The protein below binds the small molecule below.
Small molecule (SMILES): CC(=O)N[C@H]1[C@H](O[C@H]2[C@H](O)[C@@H](NC(C)=O)CO[C@@H]2CO)O[C@H](CO)[C@@H](O)[C@@H]1O

Binding-site contacts:
Ligand atom C8 contacts residue PRO208 of chain 1.A at 4.1 Å (hydrophobic).
Ligand atom C1 contacts residue THR206 of chain 1.A at 4.1 Å.
Ligand atom C3 contacts residue ASN204 of chain 1.A at 3.9 Å.
Ligand atom C1 contacts residue ASN204 of chain 1.A at 1.5 Å.
Ligand atom C8 contacts residue GLU245 of chain 1.A at 4.4 Å.
Ligand atom C7 contacts residue ASN204 of chain 1.A at 3.5 Å.
Ligand atom C8 contacts residue SER244 of chain 1.A at 3.2 Å.
Ligand atom C2 contacts residue ASN204 of chain 1.A at 2.5 Å.
Ligand atom C4 contacts residue ASN204 of chain 1.A at 4.4 Å.
Ligand atom C2 contacts residue THR206 of chain 1.A at 4.0 Å.
Ligand atom O5 contacts residue ASN204 of chain 1.A at 2.5 Å (h-bond).
Ligand atom C3 contacts residue THR206 of chain 1.A at 4.1 Å.
Ligand atom C7 contacts residue THR206 of chain 1.A at 4.1 Å.
Ligand atom N2 contacts residue THR206 of chain 1.A at 3.2 Å (h-bond).
Ligand atom N2 contacts residue ASN204 of chain 1.A at 2.9 Å (h-bond).
Ligand atom C8 contacts residue ASN204 of chain 1.A at 4.2 Å.
Ligand atom O7 contacts residue ASN204 of chain 1.A at 3.8 Å.
Ligand atom C5 contacts residue ASN204 of chain 1.A at 3.8 Å.
Ligand atom C8 contacts residue THR206 of chain 1.A at 4.1 Å.

Sequence of chain 1.A:
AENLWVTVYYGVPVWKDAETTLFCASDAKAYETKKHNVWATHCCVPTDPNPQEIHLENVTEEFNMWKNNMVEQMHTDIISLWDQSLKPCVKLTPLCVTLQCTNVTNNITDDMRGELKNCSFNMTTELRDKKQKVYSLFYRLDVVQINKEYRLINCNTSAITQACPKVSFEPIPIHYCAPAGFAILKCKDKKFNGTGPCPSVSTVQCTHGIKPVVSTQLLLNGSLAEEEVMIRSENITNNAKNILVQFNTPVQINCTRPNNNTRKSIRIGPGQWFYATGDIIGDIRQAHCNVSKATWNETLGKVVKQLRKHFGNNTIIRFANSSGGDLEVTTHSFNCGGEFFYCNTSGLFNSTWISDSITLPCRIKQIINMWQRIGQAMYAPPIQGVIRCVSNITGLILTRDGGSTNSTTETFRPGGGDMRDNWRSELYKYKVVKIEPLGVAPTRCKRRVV